Sequence of chain 1.A:
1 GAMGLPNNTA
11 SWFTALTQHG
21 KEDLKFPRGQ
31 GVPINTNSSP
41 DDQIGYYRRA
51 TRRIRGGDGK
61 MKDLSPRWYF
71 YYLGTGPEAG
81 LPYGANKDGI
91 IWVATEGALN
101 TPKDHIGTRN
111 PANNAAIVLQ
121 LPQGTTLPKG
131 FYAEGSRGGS

Binding-site contacts:
Ligand atom C2 contacts residue A2 of chain 1.B at 3.4 Å.
Ligand atom N1 contacts residue G5 of chain 1.B at 3.4 Å (h-bond).
Ligand atom N1 contacts residue A2 of chain 1.B at 3.5 Å (h-bond).
Ligand atom N2 contacts residue PRO111 of chain 1.A at 2.7 Å (h-bond).
Ligand atom O6 contacts residue C1 of chain 1.B at 3.3 Å (h-bond).
Ligand atom N4 contacts residue G5 of chain 1.B at 3.2 Å (h-bond).
Ligand atom C6 contacts residue G5 of chain 1.B at 3.5 Å.
Ligand atom O6 contacts residue C3 of chain 1.B at 3.5 Å (h-bond).
Ligand atom OP1 contacts residue ARG52 of chain 1.A at 3.0 Å (salt-bridge).
Ligand atom N3 contacts residue G5 of chain 1.B at 3.2 Å (h-bond).
Ligand atom N1 contacts residue C1 of chain 1.B at 3.0 Å (h-bond).
Ligand atom N6 contacts residue U4 of chain 1.B at 3.3 Å (h-bond).
Ligand atom N3 contacts residue A6 of chain 1.B at 3.1 Å (h-bond).
Ligand atom C4 contacts residue A2 of chain 1.B at 3.4 Å.
Ligand atom N1 contacts residue C7 of chain 1.B at 3.0 Å (h-bond).
Ligand atom O2' contacts residue ARG109 of chain 1.A at 3.2 Å (salt-bridge).
Ligand atom OP1 contacts residue TYR69 of chain 1.A at 3.4 Å (h-bond).
Ligand atom O6 contacts residue LYS62 of chain 1.A at 2.8 Å (salt-bridge).
Ligand atom N2 contacts residue U4 of chain 1.B at 3.2 Å (h-bond).
Ligand atom O4' contacts residue ALA116 of chain 1.A at 3.4 Å.
Ligand atom N2 contacts residue C7 of chain 1.B at 2.9 Å (h-bond).
Ligand atom N3 contacts residue PRO111 of chain 1.A at 3.3 Å (h-bond).
Ligand atom C2 contacts residue G5 of chain 1.B at 3.4 Å.
Ligand atom N1 contacts residue U4 of chain 1.B at 3.1 Å (h-bond).
Ligand atom C2 contacts residue PRO111 of chain 1.A at 3.4 Å (hydrophobic).
Ligand atom OP2 contacts residue ARG52 of chain 1.A at 3.4 Å (salt-bridge).
Ligand atom O4 contacts residue LYS62 of chain 1.A at 3.4 Å.
Ligand atom OP2 contacts residue ARG67 of chain 1.A at 2.8 Å (salt-bridge).
Ligand atom O6 contacts residue C7 of chain 1.B at 3.1 Å (h-bond).
Ligand atom O2 contacts residue G5 of chain 1.B at 2.9 Å (h-bond).
Ligand atom O4 contacts residue A2 of chain 1.B at 3.2 Å (h-bond).
Ligand atom N2 contacts residue C3 of chain 1.B at 3.1 Å (h-bond).
Ligand atom N2 contacts residue C1 of chain 1.B at 3.0 Å (h-bond).
Ligand atom C6 contacts residue A2 of chain 1.B at 3.4 Å.
Ligand atom N1 contacts residue C3 of chain 1.B at 3.3 Å (h-bond).
Ligand atom N3 contacts residue A6 of chain 1.B at 3.2 Å.
Ligand atom OP2 contacts residue TYR69 of chain 1.A at 2.9 Å (h-bond).
Ligand atom N3 contacts residue A2 of chain 1.B at 3.2 Å.
Ligand atom N3 contacts residue A2 of chain 1.B at 3.2 Å (h-bond).
Ligand atom C5 contacts residue A2 of chain 1.B at 3.5 Å.

This small molecule binds to this protein.
Small molecule (SMILES): Nc1ccn([C@@H]2O[C@H](CO[P](=O)(O)O[C@H]3[C@@H](O)[C@H](n4ccc(=O)[nH]c4=O)O[C@@H]3CO[P](=O)(O)O[C@H]3[C@@H](O)[C@H](n4cnc5c(=O)[nH]c(N)nc54)O[C@@H]3COP(=O)(O)O)[C@@H](O[P](=O)(O)OC[C@H]3O[C@@H](N4CNc5c(N)ncnc54)[C@H](O)[C@@H]3O[P](=O)(O)OC[C@H]3O[C@@H](n4cnc5c(=O)[nH]c(N)nc54)[C@H](O)[C@@H]3O[P](=O)(O)OC[C@H]3O[C@@H](n4ccc(=O)[nH]c4=O)[C@H](O)[C@@H]3O[P](=O)(O)OC[C@H]3O[C@@H](n4cnc5c(=O)[nH]c(N)nc54)[C@H](O)[C@@H]3O)[C@H]2O)c(=O)n1